The protein below binds the small molecule below.
Small molecule (SMILES): O=c1[nH]cnc2c1ncn2[C@@H]1O[C@H](COP(=O)(O)O)[C@@H](O)[C@H]1O

Binding-site contacts:
Ligand atom O2' contacts residue ASP390 of chain 1.A at 2.5 Å (salt-bridge).
Ligand atom O6 contacts residue MET440 of chain 1.A at 3.3 Å (h-bond).
Ligand atom O6 contacts residue GLY439 of chain 1.A at 3.3 Å.
Ligand atom N1 contacts residue GLY483 of chain 1.A at 3.6 Å.
Ligand atom O3' contacts residue SER98 of chain 1.A at 2.8 Å (h-bond).
Ligand atom C2' contacts residue ARG348 of chain 1.A at 3.5 Å.
Ligand atom O2' contacts residue MOA1 of chain 1.C at 3.5 Å.
Ligand atom N7 contacts residue MET440 of chain 1.A at 2.9 Å (h-bond).
Ligand atom C3' contacts residue SER98 of chain 1.A at 3.3 Å.
Ligand atom C4 contacts residue ILE356 of chain 1.A at 3.6 Å (hydrophobic).
Ligand atom O2' contacts residue ASN329 of chain 1.A at 3.5 Å (h-bond).
Ligand atom O6 contacts residue GLY483 of chain 1.A at 3.1 Å.
Ligand atom N7 contacts residue ILE356 of chain 1.A at 3.5 Å.
Ligand atom N7 contacts residue GLY439 of chain 1.A at 3.4 Å.
Ligand atom O1P contacts residue TYR437 of chain 1.A at 2.6 Å (h-bond).
Ligand atom O3' contacts residue ASP390 of chain 1.A at 2.4 Å (salt-bridge).
Ligand atom O6 contacts residue GLY441 of chain 1.A at 2.9 Å (h-bond).
Ligand atom C3' contacts residue ASP390 of chain 1.A at 3.3 Å.
Ligand atom C2 contacts residue CYS357 of chain 1.A at 3.5 Å (hydrophobic).
Ligand atom O4' contacts residue GLY354 of chain 1.A at 3.6 Å.
Ligand atom N3 contacts residue MOA1 of chain 1.C at 3.3 Å.
Ligand atom O1P contacts residue SER355 of chain 1.A at 2.7 Å (h-bond).
Ligand atom N1 contacts residue MOA1 of chain 1.C at 3.1 Å (h-bond).
Ligand atom N1 contacts residue GLN482 of chain 1.A at 2.8 Å (h-bond).
Ligand atom C5 contacts residue ILE356 of chain 1.A at 3.5 Å (hydrophobic).
Ligand atom C4' contacts residue ASP390 of chain 1.A at 3.4 Å.
Ligand atom O5' contacts residue GLY354 of chain 1.A at 3.4 Å.
Ligand atom O1P contacts residue GLY414 of chain 1.A at 2.9 Å (h-bond).
Ligand atom O2P contacts residue GLY354 of chain 1.A at 3.5 Å.
Ligand atom C8 contacts residue MET100 of chain 1.A at 3.6 Å (hydrophobic).
Ligand atom O3' contacts residue ARG348 of chain 1.A at 3.1 Å (salt-bridge).
Ligand atom O2P contacts residue GLY392 of chain 1.A at 2.8 Å (h-bond).
Ligand atom O3P contacts residue GLY413 of chain 1.A at 3.0 Å (h-bond).
Ligand atom C2 contacts residue GLN482 of chain 1.A at 3.5 Å.
Ligand atom C2 contacts residue MOA1 of chain 1.C at 3.0 Å.
Ligand atom O2P contacts residue SER355 of chain 1.A at 2.9 Å (h-bond).
Ligand atom C2' contacts residue ASP390 of chain 1.A at 3.5 Å.
Ligand atom O5' contacts residue GLY391 of chain 1.A at 3.5 Å.
Ligand atom O2' contacts residue ARG348 of chain 1.A at 3.6 Å.
Ligand atom O3P contacts residue GLY414 of chain 1.A at 3.4 Å (h-bond).

Sequence of chain 1.A:
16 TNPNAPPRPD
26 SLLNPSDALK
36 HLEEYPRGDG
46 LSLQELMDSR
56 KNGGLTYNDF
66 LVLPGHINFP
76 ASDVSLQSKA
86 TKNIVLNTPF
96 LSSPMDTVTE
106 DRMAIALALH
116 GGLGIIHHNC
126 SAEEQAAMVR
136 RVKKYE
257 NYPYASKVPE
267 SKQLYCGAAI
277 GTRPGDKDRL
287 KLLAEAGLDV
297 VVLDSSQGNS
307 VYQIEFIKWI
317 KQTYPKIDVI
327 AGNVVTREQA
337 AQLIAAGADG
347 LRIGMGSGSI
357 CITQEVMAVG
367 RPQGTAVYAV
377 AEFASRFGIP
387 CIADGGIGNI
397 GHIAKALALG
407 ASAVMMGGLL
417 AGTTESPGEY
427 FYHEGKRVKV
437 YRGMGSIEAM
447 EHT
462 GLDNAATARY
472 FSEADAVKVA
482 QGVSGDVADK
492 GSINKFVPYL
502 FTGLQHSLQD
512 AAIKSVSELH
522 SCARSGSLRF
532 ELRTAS